A small-molecule ligand and the protein it binds are described below.
Small molecule (SMILES): O=C(O)/C=C/c1ccc(O)cc1

Binding-site contacts:
Ligand atom C2 contacts residue ILE33 of chain 1.B at 3.7 Å (hydrophobic).
Ligand atom C2' contacts residue PHE87 of chain 1.B at 3.5 Å (hydrophobic).
Ligand atom O2 contacts residue LEU72 of chain 1.B at 4.2 Å.
Ligand atom C1 contacts residue ALA19 of chain 1.B at 4.4 Å (hydrophobic).
Ligand atom C5' contacts residue ARG41 of chain 1.B at 2.9 Å.
Ligand atom C1 contacts residue LEU72 of chain 1.B at 4.4 Å (hydrophobic).
Ligand atom O2 contacts residue TYR11 of chain 1.B at 3.2 Å (h-bond).
Ligand atom C4' contacts residue VAL38 of chain 1.B at 4.2 Å (hydrophobic).
Ligand atom C4' contacts residue ARG41 of chain 1.B at 3.5 Å.
Ligand atom O2 contacts residue TYR31 of chain 1.B at 4.1 Å.
Ligand atom C6' contacts residue ARG41 of chain 1.B at 4.0 Å.
Ligand atom C3 contacts residue ILE85 of chain 1.B at 3.7 Å (hydrophobic).
Ligand atom C3' contacts residue PHE87 of chain 1.B at 2.9 Å (hydrophobic).
Ligand atom C3 contacts residue ILE33 of chain 1.B at 4.2 Å (hydrophobic).
Ligand atom C4' contacts residue PHE87 of chain 1.B at 3.8 Å (hydrophobic).
Ligand atom C1 contacts residue TYR13 of chain 1.B at 4.2 Å (hydrophobic).
Ligand atom C2 contacts residue TYR31 of chain 1.B at 3.7 Å (hydrophobic).
Ligand atom C6' contacts residue ILE33 of chain 1.B at 4.2 Å (hydrophobic).
Ligand atom C1' contacts residue ILE85 of chain 1.B at 4.2 Å (hydrophobic).
Ligand atom C1' contacts residue TYR31 of chain 1.B at 4.3 Å (hydrophobic).
Ligand atom O2 contacts residue ALA19 of chain 1.B at 4.4 Å.
Ligand atom C3' contacts residue VAL38 of chain 1.B at 4.3 Å (hydrophobic).
Ligand atom C4' contacts residue TYR31 of chain 1.B at 4.2 Å (hydrophobic).
Ligand atom C5' contacts residue TYR31 of chain 1.B at 3.0 Å (hydrophobic).
Ligand atom C4' contacts residue GLU64 of chain 1.B at 3.6 Å.
Ligand atom C2' contacts residue ILE85 of chain 1.B at 3.7 Å (hydrophobic).
Ligand atom O1 contacts residue TYR13 of chain 1.B at 3.0 Å (h-bond).
Ligand atom C3' contacts residue ILE85 of chain 1.B at 4.2 Å (hydrophobic).
Ligand atom C5' contacts residue GLU64 of chain 1.B at 3.5 Å.
Ligand atom O4' contacts residue ARG41 of chain 1.B at 3.2 Å (salt-bridge).
Ligand atom C1 contacts residue TYR11 of chain 1.B at 3.7 Å (hydrophobic).
Ligand atom O1 contacts residue LEU72 of chain 1.B at 4.0 Å.
Ligand atom C6' contacts residue GLU64 of chain 1.B at 4.2 Å.
Ligand atom O1 contacts residue TYR11 of chain 1.B at 3.5 Å (h-bond).
Ligand atom O2 contacts residue TRP62 of chain 1.B at 4.4 Å.
Ligand atom O4' contacts residue GLU64 of chain 1.B at 3.7 Å.
Ligand atom C1 contacts residue ILE33 of chain 1.B at 4.2 Å (hydrophobic).
Ligand atom O4' contacts residue PHE87 of chain 1.B at 3.8 Å.
Ligand atom O4' contacts residue THR98 of chain 1.B at 4.0 Å.
Ligand atom C6' contacts residue TYR31 of chain 1.B at 3.0 Å (hydrophobic).

Sequence of chain 1.B:
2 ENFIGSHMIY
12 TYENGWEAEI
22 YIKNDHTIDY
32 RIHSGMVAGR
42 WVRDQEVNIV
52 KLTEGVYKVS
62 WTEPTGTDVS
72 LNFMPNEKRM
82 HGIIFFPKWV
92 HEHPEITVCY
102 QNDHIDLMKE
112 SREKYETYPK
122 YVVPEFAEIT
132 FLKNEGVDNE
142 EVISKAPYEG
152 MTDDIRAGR